Sequence of chain 1.A:
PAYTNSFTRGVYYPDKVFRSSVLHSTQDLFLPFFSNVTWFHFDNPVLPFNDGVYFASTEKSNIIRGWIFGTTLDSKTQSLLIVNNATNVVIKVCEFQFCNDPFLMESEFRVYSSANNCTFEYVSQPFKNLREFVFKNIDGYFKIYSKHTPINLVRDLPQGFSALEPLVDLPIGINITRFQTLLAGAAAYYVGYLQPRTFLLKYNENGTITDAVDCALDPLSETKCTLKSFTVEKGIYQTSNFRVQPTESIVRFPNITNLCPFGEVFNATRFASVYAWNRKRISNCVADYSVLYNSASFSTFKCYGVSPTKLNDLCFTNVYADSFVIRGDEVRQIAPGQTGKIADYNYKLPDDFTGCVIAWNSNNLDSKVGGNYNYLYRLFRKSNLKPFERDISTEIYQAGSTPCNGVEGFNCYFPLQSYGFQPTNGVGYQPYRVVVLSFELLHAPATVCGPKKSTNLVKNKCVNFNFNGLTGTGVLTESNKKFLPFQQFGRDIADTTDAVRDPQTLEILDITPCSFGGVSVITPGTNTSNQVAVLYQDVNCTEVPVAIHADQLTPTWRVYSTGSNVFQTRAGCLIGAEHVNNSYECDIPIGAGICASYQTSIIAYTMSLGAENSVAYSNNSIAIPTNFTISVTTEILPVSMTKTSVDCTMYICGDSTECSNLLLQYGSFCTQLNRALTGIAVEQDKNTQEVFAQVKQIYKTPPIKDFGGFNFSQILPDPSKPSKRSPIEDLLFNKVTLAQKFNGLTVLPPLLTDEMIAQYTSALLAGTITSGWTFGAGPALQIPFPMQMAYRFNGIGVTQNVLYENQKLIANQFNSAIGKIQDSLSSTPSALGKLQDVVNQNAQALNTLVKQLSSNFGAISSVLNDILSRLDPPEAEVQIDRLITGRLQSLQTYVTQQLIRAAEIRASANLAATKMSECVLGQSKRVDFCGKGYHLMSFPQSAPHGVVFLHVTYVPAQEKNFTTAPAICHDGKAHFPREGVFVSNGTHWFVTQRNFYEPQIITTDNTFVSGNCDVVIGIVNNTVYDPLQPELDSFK

Binding-site contacts:
Ligand atom C8 contacts residue SER1097 of chain 1.A at 4.3 Å.
Ligand atom O6 contacts residue ASN1074 of chain 1.A at 4.5 Å.
Ligand atom O7 contacts residue THR1076 of chain 1.A at 3.7 Å.
Ligand atom C5 contacts residue ASN1074 of chain 1.A at 3.6 Å.
Ligand atom C2 contacts residue ASN1074 of chain 1.A at 2.5 Å.
Ligand atom C7 contacts residue PHE1075 of chain 1.A at 4.4 Å (hydrophobic).
Ligand atom C4 contacts residue ASN1074 of chain 1.A at 4.2 Å.
Ligand atom C8 contacts residue THR1076 of chain 1.A at 4.3 Å.
Ligand atom O7 contacts residue ASN1074 of chain 1.A at 4.4 Å.
Ligand atom C1 contacts residue ASN1074 of chain 1.A at 1.4 Å.
Ligand atom C8 contacts residue ASN1074 of chain 1.A at 3.4 Å.
Ligand atom N2 contacts residue ASN1074 of chain 1.A at 2.9 Å (h-bond).
Ligand atom O5 contacts residue ASN1074 of chain 1.A at 2.3 Å (h-bond).
Ligand atom C3 contacts residue ASN1074 of chain 1.A at 3.8 Å.
Ligand atom C7 contacts residue ASN1074 of chain 1.A at 3.8 Å.
Ligand atom C8 contacts residue PHE1075 of chain 1.A at 3.9 Å (hydrophobic).

A small-molecule ligand and the protein it binds are described below.
Small molecule (SMILES): CC(=O)N[C@@H]1[C@@H](O)[C@H](O)[C@@H](CO)O[C@H]1O